Sequence of chain 3.B:
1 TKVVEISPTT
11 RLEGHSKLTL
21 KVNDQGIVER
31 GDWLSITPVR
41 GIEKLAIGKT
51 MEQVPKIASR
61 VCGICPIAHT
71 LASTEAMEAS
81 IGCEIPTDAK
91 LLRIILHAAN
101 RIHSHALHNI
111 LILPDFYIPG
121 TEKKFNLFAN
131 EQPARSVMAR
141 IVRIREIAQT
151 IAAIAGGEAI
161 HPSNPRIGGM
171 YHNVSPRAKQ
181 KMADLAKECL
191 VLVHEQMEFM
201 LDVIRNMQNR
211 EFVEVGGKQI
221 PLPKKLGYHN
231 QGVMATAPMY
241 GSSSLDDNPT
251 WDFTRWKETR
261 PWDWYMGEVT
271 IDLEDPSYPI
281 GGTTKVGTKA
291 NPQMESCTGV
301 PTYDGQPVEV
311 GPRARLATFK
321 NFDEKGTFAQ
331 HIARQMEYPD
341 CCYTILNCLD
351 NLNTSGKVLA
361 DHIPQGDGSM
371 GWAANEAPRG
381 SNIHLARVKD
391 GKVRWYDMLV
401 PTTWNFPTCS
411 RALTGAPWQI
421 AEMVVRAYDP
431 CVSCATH

Binding-site contacts:
Ligand atom C3 contacts residue VAL400 of chain 3.B at 3.6 Å (hydrophobic).
Ligand atom C2 contacts residue ARG379 of chain 3.B at 3.9 Å.
Ligand atom C2 contacts residue THR402 of chain 3.B at 4.0 Å.
Ligand atom C1 contacts residue ARG379 of chain 3.B at 3.4 Å.
Ligand atom N2 contacts residue CYS434 of chain 3.B at 3.3 Å.
Ligand atom C2 contacts residue CYS431 of chain 3.B at 3.9 Å (hydrophobic).
Ligand atom N1 contacts residue CYS65 of chain 3.B at 3.9 Å.
Ligand atom FE contacts residue CYS434 of chain 3.B at 2.5 Å.
Ligand atom N2 contacts residue CYS431 of chain 3.B at 4.0 Å.
Ligand atom C2 contacts residue VAL400 of chain 3.B at 3.7 Å (hydrophobic).
Ligand atom O3 contacts residue ALA68 of chain 3.B at 3.8 Å.
Ligand atom NI contacts residue CYS431 of chain 3.B at 2.4 Å.
Ligand atom C1 contacts residue ALA377 of chain 3.B at 3.8 Å (hydrophobic).
Ligand atom N1 contacts residue ARG379 of chain 3.B at 3.0 Å (salt-bridge).
Ligand atom FE contacts residue CYS65 of chain 3.B at 2.4 Å.
Ligand atom NI contacts residue CYS62 of chain 3.B at 2.4 Å.
Ligand atom O3 contacts residue HIS69 of chain 3.B at 3.4 Å (h-bond).
Ligand atom O3 contacts residue VAL400 of chain 3.B at 3.6 Å.
Ligand atom C2 contacts residue CYS434 of chain 3.B at 3.0 Å (hydrophobic).
Ligand atom C3 contacts residue CYS434 of chain 3.B at 3.3 Å (hydrophobic).
Ligand atom N2 contacts residue THR402 of chain 3.B at 3.0 Å (h-bond).
Ligand atom C1 contacts residue PRO401 of chain 3.B at 4.2 Å (hydrophobic).
Ligand atom C3 contacts residue ALA377 of chain 3.B at 4.0 Å (hydrophobic).
Ligand atom C3 contacts residue HIS69 of chain 3.B at 3.5 Å.
Ligand atom C1 contacts residue CYS65 of chain 3.B at 3.2 Å (hydrophobic).
Ligand atom N1 contacts residue PRO378 of chain 3.B at 3.3 Å.
Ligand atom C3 contacts residue PRO401 of chain 3.B at 3.7 Å (hydrophobic).
Ligand atom O3 contacts residue ASN382 of chain 3.B at 3.1 Å.
Ligand atom O3 contacts residue CYS65 of chain 3.B at 4.0 Å.
Ligand atom N1 contacts residue ALA377 of chain 3.B at 3.4 Å.
Ligand atom NI contacts residue CYS65 of chain 3.B at 2.5 Å.
Ligand atom N2 contacts residue VAL400 of chain 3.B at 3.7 Å.
Ligand atom C2 contacts residue PRO401 of chain 3.B at 3.6 Å (hydrophobic).
Ligand atom N2 contacts residue PRO401 of chain 3.B at 3.4 Å.
Ligand atom NI contacts residue CYS434 of chain 3.B at 2.6 Å.
Ligand atom N2 contacts residue ARG379 of chain 3.B at 4.1 Å.
Ligand atom C1 contacts residue PRO378 of chain 3.B at 4.2 Å (hydrophobic).
Ligand atom O3 contacts residue PRO401 of chain 3.B at 3.4 Å.
Ligand atom O3 contacts residue ALA377 of chain 3.B at 3.7 Å.
Ligand atom C3 contacts residue CYS65 of chain 3.B at 3.2 Å (hydrophobic).

This small molecule binds to this protein.
Small molecule (SMILES): N#C[Fe]([Ni])(C#N)C=O